This small molecule binds to this protein.
Small molecule (SMILES): CN1C[C@](C)(O)C(=O)C=C1c1ccc(Br)cc1

Sequence of chain 1.C:
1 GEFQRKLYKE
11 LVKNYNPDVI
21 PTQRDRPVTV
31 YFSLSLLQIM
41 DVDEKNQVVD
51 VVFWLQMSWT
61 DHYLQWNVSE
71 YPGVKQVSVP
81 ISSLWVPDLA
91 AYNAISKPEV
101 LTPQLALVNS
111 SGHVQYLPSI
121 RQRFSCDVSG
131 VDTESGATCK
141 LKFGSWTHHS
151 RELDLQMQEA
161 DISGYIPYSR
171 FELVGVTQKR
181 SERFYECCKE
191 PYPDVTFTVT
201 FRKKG

Binding-site contacts:
Ligand atom O1 contacts residue LYS142 of chain 1.C at 3.0 Å (salt-bridge).
Ligand atom C12 contacts residue ASN93 of chain 1.C at 3.8 Å.
Ligand atom C8 contacts residue TYR92 of chain 1.C at 4.0 Å (hydrophobic).
Ligand atom C9 contacts residue L0B1 of chain 1.T at 3.4 Å.
Ligand atom C3 contacts residue LYS142 of chain 1.C at 3.5 Å.
Ligand atom C10 contacts residue TYR92 of chain 1.C at 3.4 Å (hydrophobic).
Ligand atom C13 contacts residue ASN93 of chain 1.C at 3.7 Å.
Ligand atom C2 contacts residue LYS142 of chain 1.C at 3.5 Å.
Ligand atom O1 contacts residue ARG183 of chain 1.C at 3.9 Å.
Ligand atom C8 contacts residue L0B1 of chain 1.T at 4.2 Å.
Ligand atom C4 contacts residue ARG183 of chain 1.C at 4.0 Å.
Ligand atom C8 contacts residue ASN93 of chain 1.C at 3.9 Å.
Ligand atom C10 contacts residue L0B1 of chain 1.T at 4.3 Å.
Ligand atom C9 contacts residue TYR92 of chain 1.C at 3.1 Å (hydrophobic).
Ligand atom C3 contacts residue TYR92 of chain 1.C at 4.2 Å (hydrophobic).
Ligand atom BR1 contacts residue SER125 of chain 1.C at 3.8 Å.
Ligand atom N1 contacts residue ASN93 of chain 1.C at 4.3 Å.
Ligand atom C6 contacts residue L0B1 of chain 1.T at 3.6 Å.
Ligand atom N1 contacts residue TYR92 of chain 1.C at 4.0 Å.
Ligand atom BR1 contacts residue GLN38 of chain 1.D at 3.8 Å.
Ligand atom C13 contacts residue ILE166 of chain 1.D at 3.9 Å (hydrophobic).
Ligand atom C7 contacts residue L0B1 of chain 1.T at 4.0 Å.
Ligand atom O2 contacts residue L0B1 of chain 1.T at 4.3 Å.
Ligand atom C12 contacts residue ILE166 of chain 1.D at 3.5 Å (hydrophobic).
Ligand atom O1 contacts residue TYR185 of chain 1.C at 4.1 Å.
Ligand atom C11 contacts residue ASN93 of chain 1.C at 4.0 Å.
Ligand atom O1 contacts residue TYR92 of chain 1.C at 3.5 Å.
Ligand atom C10 contacts residue ASN93 of chain 1.C at 3.8 Å.
Ligand atom C11 contacts residue LEU37 of chain 1.D at 4.2 Å (hydrophobic).
Ligand atom C4 contacts residue LYS142 of chain 1.C at 3.3 Å.
Ligand atom BR1 contacts residue ILE166 of chain 1.D at 4.2 Å.
Ligand atom C1 contacts residue ASN93 of chain 1.C at 3.6 Å.
Ligand atom C10 contacts residue LEU37 of chain 1.D at 3.6 Å (hydrophobic).
Ligand atom BR1 contacts residue ILE95 of chain 1.C at 4.0 Å.
Ligand atom BR1 contacts residue LEU37 of chain 1.D at 3.9 Å.
Ligand atom C9 contacts residue ASN93 of chain 1.C at 3.9 Å.
Ligand atom C1 contacts residue LYS142 of chain 1.C at 4.2 Å.
Ligand atom C2 contacts residue TYR92 of chain 1.C at 3.6 Å (hydrophobic).
Ligand atom C9 contacts residue LEU37 of chain 1.D at 4.3 Å (hydrophobic).
Ligand atom C5 contacts residue L0B1 of chain 1.T at 4.0 Å.

Sequence of chain 1.D:
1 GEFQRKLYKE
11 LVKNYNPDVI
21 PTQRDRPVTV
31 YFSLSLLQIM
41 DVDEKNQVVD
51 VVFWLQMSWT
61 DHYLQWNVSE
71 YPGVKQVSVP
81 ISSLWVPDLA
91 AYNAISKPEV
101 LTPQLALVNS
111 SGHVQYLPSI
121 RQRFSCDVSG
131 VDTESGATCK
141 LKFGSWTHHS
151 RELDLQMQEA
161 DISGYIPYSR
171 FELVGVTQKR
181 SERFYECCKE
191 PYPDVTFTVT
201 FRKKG